This protein binds this small molecule.
Small molecule (SMILES): CC(=O)N[C@H]1[C@H](O[C@H]2[C@H](O)[C@@H](NC(C)=O)CO[C@@H]2CO)O[C@H](CO)[C@@H](O)[C@@H]1O

Binding-site contacts:
Ligand atom C8 contacts residue HIS115 of chain 2.A at 4.2 Å.
Ligand atom C5 contacts residue ASN119 of chain 2.A at 3.7 Å.
Ligand atom O5 contacts residue ASN119 of chain 2.A at 2.4 Å (h-bond).
Ligand atom C4 contacts residue ASN119 of chain 2.A at 4.3 Å.
Ligand atom C3 contacts residue ASN119 of chain 2.A at 3.8 Å.
Ligand atom O7 contacts residue ASN119 of chain 2.A at 3.5 Å (h-bond).
Ligand atom C7 contacts residue ASN119 of chain 2.A at 3.4 Å.
Ligand atom C2 contacts residue ASN119 of chain 2.A at 2.5 Å.
Ligand atom N2 contacts residue ASN119 of chain 2.A at 2.9 Å (h-bond).
Ligand atom N2 contacts residue PHE117 of chain 2.A at 4.5 Å.
Ligand atom C1 contacts residue ASN119 of chain 2.A at 1.4 Å.
Ligand atom C8 contacts residue ASN119 of chain 2.A at 4.5 Å.
Ligand atom C8 contacts residue PHE117 of chain 2.A at 3.5 Å (hydrophobic).

Sequence of chain 2.A:
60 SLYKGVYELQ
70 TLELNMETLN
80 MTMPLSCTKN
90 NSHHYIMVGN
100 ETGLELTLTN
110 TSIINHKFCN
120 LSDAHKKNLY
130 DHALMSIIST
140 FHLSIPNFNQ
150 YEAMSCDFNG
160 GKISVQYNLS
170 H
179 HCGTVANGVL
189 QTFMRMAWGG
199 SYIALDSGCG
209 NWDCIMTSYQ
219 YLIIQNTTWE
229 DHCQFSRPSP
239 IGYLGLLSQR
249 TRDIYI